Sequence of chain 1.A:
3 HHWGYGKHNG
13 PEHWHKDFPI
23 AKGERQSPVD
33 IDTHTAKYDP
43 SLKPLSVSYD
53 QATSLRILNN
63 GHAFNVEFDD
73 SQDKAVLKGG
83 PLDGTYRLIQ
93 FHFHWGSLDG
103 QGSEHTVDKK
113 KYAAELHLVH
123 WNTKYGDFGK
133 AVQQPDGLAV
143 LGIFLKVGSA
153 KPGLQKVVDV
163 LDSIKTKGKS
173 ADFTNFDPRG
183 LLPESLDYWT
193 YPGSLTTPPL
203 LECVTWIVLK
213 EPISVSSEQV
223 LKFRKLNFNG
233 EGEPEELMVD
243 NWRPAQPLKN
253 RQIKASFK

The protein below binds the small molecule below.
Small molecule (SMILES): CC(C)c1ccccc1NC(=O)Nc1ccc(S(N)(=O)=O)cc1

Binding-site contacts:
Ligand atom C3 contacts residue GOL1 of chain 1.C at 3.8 Å.
Ligand atom N1 contacts residue HIS96 of chain 1.A at 3.3 Å (h-bond).
Ligand atom O2 contacts residue THR198 of chain 1.A at 3.0 Å (h-bond).
Ligand atom N1 contacts residue HIS119 of chain 1.A at 3.4 Å (h-bond).
Ligand atom C10 contacts residue PHE130 of chain 1.A at 4.0 Å (hydrophobic).
Ligand atom C6 contacts residue LEU197 of chain 1.A at 3.9 Å (hydrophobic).
Ligand atom C14 contacts residue PHE130 of chain 1.A at 4.0 Å (hydrophobic).
Ligand atom O1 contacts residue HIS94 of chain 1.A at 3.3 Å.
Ligand atom C3 contacts residue GLN92 of chain 1.A at 4.0 Å.
Ligand atom N1 contacts residue ZN1 of chain 1.B at 1.9 Å.
Ligand atom C5 contacts residue THR199 of chain 1.A at 3.2 Å.
Ligand atom O1 contacts residue VAL142 of chain 1.A at 3.9 Å.
Ligand atom C6 contacts residue THR199 of chain 1.A at 3.6 Å.
Ligand atom O2 contacts residue LEU197 of chain 1.A at 3.3 Å.
Ligand atom C5 contacts residue GOL1 of chain 1.C at 3.8 Å.
Ligand atom S1 contacts residue HIS119 of chain 1.A at 4.0 Å.
Ligand atom O2 contacts residue TRP208 of chain 1.A at 3.5 Å.
Ligand atom O1 contacts residue VAL121 of chain 1.A at 3.8 Å.
Ligand atom C2 contacts residue HIS94 of chain 1.A at 4.0 Å.
Ligand atom S1 contacts residue ZN1 of chain 1.B at 3.1 Å.
Ligand atom C1 contacts residue LEU197 of chain 1.A at 3.9 Å (hydrophobic).
Ligand atom C6 contacts residue THR198 of chain 1.A at 4.1 Å.
Ligand atom C18 contacts residue VAL134 of chain 1.A at 4.0 Å (hydrophobic).
Ligand atom C11 contacts residue PHE130 of chain 1.A at 4.0 Å (hydrophobic).
Ligand atom S1 contacts residue THR198 of chain 1.A at 3.9 Å.
Ligand atom O1 contacts residue HIS119 of chain 1.A at 3.6 Å.
Ligand atom N1 contacts residue THR198 of chain 1.A at 2.9 Å (h-bond).
Ligand atom O2 contacts residue SER196 of chain 1.A at 4.0 Å.
Ligand atom O8 contacts residue PHE130 of chain 1.A at 3.3 Å.
Ligand atom N1 contacts residue HIS94 of chain 1.A at 3.2 Å (h-bond).
Ligand atom C3 contacts residue LEU197 of chain 1.A at 4.0 Å (hydrophobic).
Ligand atom C2 contacts residue LEU197 of chain 1.A at 3.8 Å (hydrophobic).
Ligand atom C13 contacts residue PHE130 of chain 1.A at 4.0 Å (hydrophobic).
Ligand atom C18 contacts residue LEU197 of chain 1.A at 3.9 Å (hydrophobic).
Ligand atom O1 contacts residue ZN1 of chain 1.B at 3.1 Å.
Ligand atom C15 contacts residue PHE130 of chain 1.A at 4.0 Å (hydrophobic).
Ligand atom C12 contacts residue PHE130 of chain 1.A at 3.9 Å (hydrophobic).
Ligand atom S1 contacts residue HIS94 of chain 1.A at 3.9 Å.
Ligand atom N7 contacts residue GOL1 of chain 1.C at 4.0 Å.
Ligand atom C4 contacts residue GOL1 of chain 1.C at 3.6 Å.